Sequence of chain 1.B:
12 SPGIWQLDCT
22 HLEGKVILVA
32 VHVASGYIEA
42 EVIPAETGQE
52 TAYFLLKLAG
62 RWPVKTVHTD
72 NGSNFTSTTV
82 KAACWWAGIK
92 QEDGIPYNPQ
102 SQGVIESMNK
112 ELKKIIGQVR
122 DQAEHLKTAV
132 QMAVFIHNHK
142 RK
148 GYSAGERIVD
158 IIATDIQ

Binding-site contacts:
Ligand atom C1 contacts residue GLN123 of chain 1.B at 3.5 Å.
Ligand atom C17 contacts residue GLU51 of chain 1.A at 3.5 Å.
Ligand atom C3 contacts residue GLN123 of chain 1.B at 3.0 Å.
Ligand atom C19 contacts residue MET133 of chain 1.B at 3.3 Å (hydrophobic).
Ligand atom C16 contacts residue HIS126 of chain 1.B at 3.8 Å.
Ligand atom C1 contacts residue ASP122 of chain 1.B at 3.7 Å.
Ligand atom C1 contacts residue ALA124 of chain 1.B at 3.5 Å (hydrophobic).
Ligand atom N32 contacts residue GLN123 of chain 1.B at 2.8 Å (h-bond).
Ligand atom C6 contacts residue GLN50 of chain 1.A at 3.5 Å.
Ligand atom C29 contacts residue GLU51 of chain 1.A at 3.4 Å.
Ligand atom O37 contacts residue HIS126 of chain 1.B at 2.9 Å (h-bond).
Ligand atom O39 contacts residue HIS126 of chain 1.B at 3.1 Å.
Ligand atom O40 contacts residue GLN50 of chain 1.A at 3.6 Å.
Ligand atom O38 contacts residue GLU51 of chain 1.A at 3.2 Å.
Ligand atom C12 contacts residue GLN50 of chain 1.A at 3.7 Å.
Ligand atom O37 contacts residue THR129 of chain 1.B at 2.7 Å (h-bond).
Ligand atom O34 contacts residue ALA124 of chain 1.B at 3.8 Å.
Ligand atom C13 contacts residue GLN50 of chain 1.A at 3.7 Å.
Ligand atom C12 contacts residue THR129 of chain 1.B at 3.1 Å.
Ligand atom C29 contacts residue TYR54 of chain 1.A at 3.8 Å (hydrophobic).
Ligand atom C2 contacts residue GLU125 of chain 1.B at 3.8 Å.
Ligand atom C16 contacts residue THR129 of chain 1.B at 3.5 Å.
Ligand atom C20 contacts residue GLN123 of chain 1.B at 3.3 Å.
Ligand atom O37 contacts residue ALA124 of chain 1.B at 3.4 Å.
Ligand atom C7 contacts residue GLN123 of chain 1.B at 3.5 Å.
Ligand atom C11 contacts residue GLN50 of chain 1.A at 3.7 Å.
Ligand atom O35 contacts residue GLU51 of chain 1.A at 3.8 Å.
Ligand atom C23 contacts residue THR129 of chain 1.B at 3.1 Å.
Ligand atom C8 contacts residue THR129 of chain 1.B at 3.5 Å.
Ligand atom O34 contacts residue GLU125 of chain 1.B at 2.9 Å (salt-bridge).
Ligand atom O40 contacts residue TYR54 of chain 1.A at 3.3 Å.
Ligand atom C25 contacts residue GLN50 of chain 1.A at 3.8 Å.
Ligand atom C28 contacts residue GLN50 of chain 1.A at 3.8 Å.
Ligand atom C16 contacts residue GLU125 of chain 1.B at 3.4 Å.
Ligand atom C15 contacts residue GLN123 of chain 1.B at 3.7 Å.
Ligand atom C3 contacts residue ALA124 of chain 1.B at 3.7 Å (hydrophobic).
Ligand atom O38 contacts residue GLN50 of chain 1.A at 3.4 Å.
Ligand atom O39 contacts residue THR129 of chain 1.B at 2.9 Å (h-bond).
Ligand atom O37 contacts residue GLU125 of chain 1.B at 3.2 Å (salt-bridge).
Ligand atom C14 contacts residue GLN50 of chain 1.A at 3.7 Å.

Sequence of chain 1.A:
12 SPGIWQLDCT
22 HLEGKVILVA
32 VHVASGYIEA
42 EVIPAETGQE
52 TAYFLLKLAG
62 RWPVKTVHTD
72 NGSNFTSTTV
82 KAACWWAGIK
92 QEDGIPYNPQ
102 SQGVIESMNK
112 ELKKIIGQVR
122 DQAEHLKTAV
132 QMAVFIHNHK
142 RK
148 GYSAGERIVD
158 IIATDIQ

A small-molecule ligand and the protein it binds are described below.
Small molecule (SMILES): C=CC[NH+](Cc1ccccc1C(=O)N[C@H](C)CC)Cc1ccc2c(c1C(=O)O)OC[C@H](CCC(=O)O)O2